Sequence of chain 15.B:
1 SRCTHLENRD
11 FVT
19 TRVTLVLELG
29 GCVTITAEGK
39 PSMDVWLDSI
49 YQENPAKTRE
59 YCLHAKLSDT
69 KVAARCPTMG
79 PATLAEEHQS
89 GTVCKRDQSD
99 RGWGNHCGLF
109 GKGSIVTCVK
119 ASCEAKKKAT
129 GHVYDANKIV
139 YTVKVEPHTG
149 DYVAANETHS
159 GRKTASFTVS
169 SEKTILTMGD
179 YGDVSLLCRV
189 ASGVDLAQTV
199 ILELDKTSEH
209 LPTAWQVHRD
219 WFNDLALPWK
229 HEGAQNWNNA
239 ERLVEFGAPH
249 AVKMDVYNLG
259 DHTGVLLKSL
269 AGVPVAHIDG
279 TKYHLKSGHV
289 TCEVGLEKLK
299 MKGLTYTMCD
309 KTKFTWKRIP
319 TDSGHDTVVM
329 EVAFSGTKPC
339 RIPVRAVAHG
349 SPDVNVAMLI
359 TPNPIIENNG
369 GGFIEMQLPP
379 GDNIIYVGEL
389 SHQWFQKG

Sequence of chain 33.B:
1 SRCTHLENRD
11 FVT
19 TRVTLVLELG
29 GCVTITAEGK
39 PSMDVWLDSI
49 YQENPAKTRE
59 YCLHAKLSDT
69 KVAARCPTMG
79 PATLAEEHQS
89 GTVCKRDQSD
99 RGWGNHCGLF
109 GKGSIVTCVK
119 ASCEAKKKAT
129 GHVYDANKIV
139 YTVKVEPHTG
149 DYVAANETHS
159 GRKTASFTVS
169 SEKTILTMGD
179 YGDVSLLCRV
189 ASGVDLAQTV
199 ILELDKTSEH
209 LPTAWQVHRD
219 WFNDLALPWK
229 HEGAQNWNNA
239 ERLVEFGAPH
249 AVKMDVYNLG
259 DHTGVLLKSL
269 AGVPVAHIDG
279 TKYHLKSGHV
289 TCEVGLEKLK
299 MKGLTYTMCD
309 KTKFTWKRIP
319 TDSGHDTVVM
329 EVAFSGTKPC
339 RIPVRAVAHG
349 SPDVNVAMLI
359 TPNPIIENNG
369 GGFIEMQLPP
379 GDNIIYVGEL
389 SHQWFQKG

Binding-site contacts:
Ligand atom C8 contacts residue ASN154 of chain 33.B at 3.8 Å.
Ligand atom C3 contacts residue ASN154 of chain 33.B at 3.8 Å.
Ligand atom N2 contacts residue ASN154 of chain 33.B at 2.9 Å (h-bond).
Ligand atom O6 contacts residue HIS104 of chain 15.B at 2.9 Å.
Ligand atom C2 contacts residue HIS104 of chain 15.B at 4.4 Å.
Ligand atom C5 contacts residue ASN154 of chain 33.B at 3.7 Å.
Ligand atom O7 contacts residue ASN154 of chain 33.B at 3.1 Å (h-bond).
Ligand atom C1 contacts residue HIS104 of chain 15.B at 3.2 Å.
Ligand atom O7 contacts residue GLU155 of chain 33.B at 3.8 Å.
Ligand atom C4 contacts residue ASN154 of chain 33.B at 4.2 Å.
Ligand atom C7 contacts residue ASN154 of chain 33.B at 3.3 Å.
Ligand atom C8 contacts residue GLU155 of chain 33.B at 3.8 Å.
Ligand atom C7 contacts residue GLU155 of chain 33.B at 4.1 Å.
Ligand atom C1 contacts residue ASN154 of chain 33.B at 1.4 Å.
Ligand atom C2 contacts residue ASN154 of chain 33.B at 2.4 Å.
Ligand atom O7 contacts residue HIS104 of chain 15.B at 4.2 Å.
Ligand atom O5 contacts residue HIS104 of chain 15.B at 3.2 Å (h-bond).
Ligand atom O5 contacts residue ASN154 of chain 33.B at 2.4 Å (h-bond).
Ligand atom C6 contacts residue HIS104 of chain 15.B at 3.7 Å.
Ligand atom C5 contacts residue HIS104 of chain 15.B at 3.3 Å.

The small molecule below binds the protein below.
Small molecule (SMILES): CC(=O)N[C@@H]1[C@@H](O)[C@H](O)[C@@H](CO)O[C@H]1O